Binding-site contacts:
Ligand atom O4 contacts residue THR181 of chain 1.A at 2.7 Å (h-bond).
Ligand atom O6 contacts residue PHE183 of chain 1.A at 3.4 Å (h-bond).
Ligand atom C5 contacts residue LYS163 of chain 1.A at 4.3 Å.
Ligand atom C6 contacts residue PHE183 of chain 1.A at 3.9 Å (hydrophobic).
Ligand atom C6 contacts residue THR181 of chain 1.A at 3.2 Å.
Ligand atom C5 contacts residue THR181 of chain 1.A at 3.7 Å.
Ligand atom O6 contacts residue THR181 of chain 1.A at 2.8 Å (h-bond).
Ligand atom O5 contacts residue LYS163 of chain 1.A at 3.3 Å.
Ligand atom C6 contacts residue ASN182 of chain 1.A at 4.4 Å.
Ligand atom C1 contacts residue LYS163 of chain 1.A at 4.1 Å.
Ligand atom O5 contacts residue PHE180 of chain 1.A at 4.2 Å.
Ligand atom C4 contacts residue THR181 of chain 1.A at 3.2 Å.
Ligand atom O1 contacts residue PHE180 of chain 1.A at 4.5 Å.
Ligand atom O4 contacts residue PHE180 of chain 1.A at 3.6 Å.
Ligand atom C5 contacts residue PHE180 of chain 1.A at 3.8 Å (hydrophobic).
Ligand atom C6 contacts residue PHE180 of chain 1.A at 3.5 Å (hydrophobic).
Ligand atom O4 contacts residue ASP179 of chain 1.A at 4.0 Å.
Ligand atom O6 contacts residue ASN182 of chain 1.A at 3.1 Å (h-bond).
Ligand atom O6 contacts residue LYS163 of chain 1.A at 3.0 Å (salt-bridge).
Ligand atom C6 contacts residue LYS163 of chain 1.A at 4.0 Å.

The protein below binds the small molecule below.
Small molecule (SMILES): OC[C@H]1O[C@H](O)[C@H](O)[C@@H](O)[C@@H]1O

Sequence of chain 1.A:
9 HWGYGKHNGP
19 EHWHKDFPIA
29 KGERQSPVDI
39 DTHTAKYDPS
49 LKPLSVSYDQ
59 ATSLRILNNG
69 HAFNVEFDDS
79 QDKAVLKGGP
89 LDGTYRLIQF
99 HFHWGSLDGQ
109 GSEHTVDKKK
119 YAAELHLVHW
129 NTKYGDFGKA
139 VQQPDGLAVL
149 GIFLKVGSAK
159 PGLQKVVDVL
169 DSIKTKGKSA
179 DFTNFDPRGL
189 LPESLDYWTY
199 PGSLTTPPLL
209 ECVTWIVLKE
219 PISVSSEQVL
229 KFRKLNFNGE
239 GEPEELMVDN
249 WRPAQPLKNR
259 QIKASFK